The protein below binds the small molecule below.
Small molecule (SMILES): CC1=CC(=O)c2ccccc2C1=O

Binding-site contacts:
Ligand atom C10 contacts residue LYS211 of chain 1.B at 3.5 Å.
Ligand atom O1K contacts residue TYR228 of chain 1.B at 3.6 Å.
Ligand atom C7K contacts residue CYS225 of chain 1.B at 3.7 Å (hydrophobic).
Ligand atom C7K contacts residue PHE227 of chain 1.B at 3.7 Å (hydrophobic).
Ligand atom C11 contacts residue MET286 of chain 1.B at 4.0 Å (hydrophobic).
Ligand atom C3K contacts residue TYR228 of chain 1.B at 3.3 Å (hydrophobic).
Ligand atom C8K contacts residue TYR228 of chain 1.B at 3.9 Å (hydrophobic).
Ligand atom C8K contacts residue LYS211 of chain 1.B at 3.6 Å.
Ligand atom C9K contacts residue SER213 of chain 1.B at 3.5 Å.
Ligand atom C7K contacts residue PHE208 of chain 1.B at 3.8 Å (hydrophobic).
Ligand atom C11 contacts residue MET301 of chain 1.B at 3.8 Å (hydrophobic).
Ligand atom C5K contacts residue TYR228 of chain 1.B at 3.7 Å (hydrophobic).
Ligand atom C2K contacts residue TYR228 of chain 1.B at 3.4 Å (hydrophobic).
Ligand atom C4K contacts residue TYR228 of chain 1.B at 3.5 Å (hydrophobic).
Ligand atom C11 contacts residue TYR228 of chain 1.B at 3.5 Å (hydrophobic).
Ligand atom C8K contacts residue SER213 of chain 1.B at 3.9 Å.
Ligand atom C1K contacts residue LYS211 of chain 1.B at 3.4 Å.
Ligand atom C5K contacts residue LYS211 of chain 1.B at 3.5 Å.
Ligand atom C6K contacts residue LYS211 of chain 1.B at 3.7 Å.
Ligand atom C5K contacts residue TYR300 of chain 1.B at 3.7 Å (hydrophobic).
Ligand atom O1K contacts residue LYS211 of chain 1.B at 2.8 Å (salt-bridge).
Ligand atom C4K contacts residue TYR300 of chain 1.B at 3.2 Å (hydrophobic).
Ligand atom C1K contacts residue TYR228 of chain 1.B at 3.4 Å (hydrophobic).
Ligand atom C9K contacts residue LYS211 of chain 1.B at 3.1 Å.
Ligand atom C4K contacts residue LYS211 of chain 1.B at 3.6 Å.
Ligand atom O4K contacts residue PHE227 of chain 1.B at 3.9 Å.
Ligand atom O1K contacts residue ARG308 of chain 1.B at 3.8 Å.
Ligand atom C8K contacts residue GLN212 of chain 1.B at 3.6 Å.
Ligand atom C6K contacts residue PHE227 of chain 1.B at 3.5 Å (hydrophobic).
Ligand atom C6K contacts residue PHE208 of chain 1.B at 4.1 Å (hydrophobic).
Ligand atom C9K contacts residue TYR228 of chain 1.B at 3.6 Å (hydrophobic).
Ligand atom C10 contacts residue TYR228 of chain 1.B at 3.5 Å (hydrophobic).
Ligand atom C6K contacts residue TYR300 of chain 1.B at 3.3 Å (hydrophobic).
Ligand atom C11 contacts residue TYR300 of chain 1.B at 4.1 Å (hydrophobic).
Ligand atom O4K contacts residue TYR228 of chain 1.B at 4.0 Å.
Ligand atom C9K contacts residue GLN212 of chain 1.B at 3.5 Å.
Ligand atom C11 contacts residue ALA304 of chain 1.B at 4.1 Å (hydrophobic).
Ligand atom O4K contacts residue TYR300 of chain 1.B at 2.2 Å (h-bond).
Ligand atom O4K contacts residue LYS211 of chain 1.B at 3.8 Å.
Ligand atom C8K contacts residue CYS225 of chain 1.B at 3.9 Å (hydrophobic).

Sequence of chain 1.B:
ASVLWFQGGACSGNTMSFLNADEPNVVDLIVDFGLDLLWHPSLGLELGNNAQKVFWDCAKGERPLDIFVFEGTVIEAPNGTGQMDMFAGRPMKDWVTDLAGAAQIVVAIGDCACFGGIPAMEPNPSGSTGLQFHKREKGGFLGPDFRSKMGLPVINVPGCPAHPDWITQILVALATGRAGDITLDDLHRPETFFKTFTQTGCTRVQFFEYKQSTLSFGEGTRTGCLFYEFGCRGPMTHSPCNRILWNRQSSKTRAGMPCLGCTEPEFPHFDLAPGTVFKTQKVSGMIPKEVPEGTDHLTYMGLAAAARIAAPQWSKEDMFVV